Sequence of chain 1.D:
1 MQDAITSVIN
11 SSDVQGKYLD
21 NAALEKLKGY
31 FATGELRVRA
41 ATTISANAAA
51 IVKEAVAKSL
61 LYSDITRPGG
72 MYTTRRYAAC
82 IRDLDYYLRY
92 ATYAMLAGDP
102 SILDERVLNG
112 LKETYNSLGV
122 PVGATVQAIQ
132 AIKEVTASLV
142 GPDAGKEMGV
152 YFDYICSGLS

Binding-site contacts:
Ligand atom CAB contacts residue ARG107 of chain 1.D at 3.5 Å.
Ligand atom C4A contacts residue ARG83 of chain 1.D at 3.5 Å.
Ligand atom CHD contacts residue ASP84 of chain 1.D at 3.6 Å.
Ligand atom O2D contacts residue ARG76 of chain 1.D at 2.9 Å (salt-bridge).
Ligand atom C4B contacts residue TYR87 of chain 1.D at 3.6 Å (hydrophobic).
Ligand atom CHB contacts residue ASP84 of chain 1.D at 3.4 Å.
Ligand atom O1D contacts residue ARG76 of chain 1.D at 3.4 Å (salt-bridge).
Ligand atom CAA contacts residue LEU119 of chain 1.D at 3.5 Å (hydrophobic).
Ligand atom C1C contacts residue MEN71 of chain 1.D at 3.5 Å.
Ligand atom C4A contacts residue ASP84 of chain 1.D at 3.5 Å.
Ligand atom NC contacts residue MEN71 of chain 1.D at 3.0 Å (h-bond).
Ligand atom CAC contacts residue CYS81 of chain 1.D at 1.9 Å (hydrophobic).
Ligand atom C3B contacts residue MPD1 of chain 1.CB at 3.6 Å.
Ligand atom ND contacts residue ASP84 of chain 1.D at 2.9 Å (salt-bridge).
Ligand atom NA contacts residue TYR116 of chain 1.D at 3.6 Å.
Ligand atom CBC contacts residue CYS81 of chain 1.D at 2.6 Å (hydrophobic).
Ligand atom O1D contacts residue MEN71 of chain 1.D at 3.6 Å.
Ligand atom CMD contacts residue ARG77 of chain 1.D at 3.5 Å.
Ligand atom C1A contacts residue ARG83 of chain 1.D at 3.2 Å.
Ligand atom C4C contacts residue CYS81 of chain 1.D at 3.2 Å (hydrophobic).
Ligand atom OC contacts residue ILE65 of chain 1.D at 3.6 Å.
Ligand atom CMC contacts residue THR126 of chain 1.D at 3.5 Å.
Ligand atom O2A contacts residue PEG1 of chain 1.IB at 3.3 Å (h-bond).
Ligand atom O1A contacts residue ARG83 of chain 1.D at 2.8 Å (salt-bridge).
Ligand atom CMD contacts residue MEN71 of chain 1.D at 3.4 Å.
Ligand atom C1B contacts residue MPD1 of chain 1.CB at 3.7 Å.
Ligand atom CGA contacts residue ARG83 of chain 1.D at 3.6 Å.
Ligand atom OC contacts residue MEN71 of chain 1.D at 3.2 Å.
Ligand atom OC contacts residue PRO122 of chain 1.D at 3.6 Å.
Ligand atom CGD contacts residue ARG76 of chain 1.D at 3.6 Å.
Ligand atom NA contacts residue ASP84 of chain 1.D at 2.8 Å (salt-bridge).
Ligand atom CHA contacts residue ARG83 of chain 1.D at 3.7 Å.
Ligand atom CBB contacts residue TYR91 of chain 1.D at 3.4 Å (hydrophobic).
Ligand atom C3C contacts residue CYS81 of chain 1.D at 2.9 Å (hydrophobic).
Ligand atom C2B contacts residue MPD1 of chain 1.CB at 3.5 Å.
Ligand atom CAB contacts residue MPD1 of chain 1.CB at 3.6 Å.
Ligand atom NA contacts residue ARG83 of chain 1.D at 3.1 Å (salt-bridge).
Ligand atom C3D contacts residue ALA80 of chain 1.D at 3.6 Å (hydrophobic).
Ligand atom C2C contacts residue CYS81 of chain 1.D at 3.2 Å (hydrophobic).
Ligand atom CHD contacts residue CYS81 of chain 1.D at 3.4 Å (hydrophobic).

This protein binds this small molecule.
Small molecule (SMILES): CCC1=C(C)/C(=C/c2[nH]c(Cc3[nH]c(CC4=NC(=O)[C@H](C)[C@H]4CC)c(C)c3CCC(=O)O)c(CCC(=O)O)c2C)NC1=O